Binding-site contacts:
Ligand atom O61 contacts residue GLY50 of chain 1.A at 3.5 Å (h-bond).
Ligand atom F70 contacts residue GLY29 of chain 1.A at 3.2 Å.
Ligand atom C25 contacts residue THR247 of chain 1.A at 3.2 Å.
Ligand atom O32 contacts residue TYR87 of chain 1.A at 3.3 Å.
Ligand atom F70 contacts residue GLN28 of chain 1.A at 2.8 Å.
Ligand atom C39 contacts residue GLY50 of chain 1.A at 3.4 Å.
Ligand atom C23 contacts residue ASP244 of chain 1.A at 3.3 Å.
Ligand atom C35 contacts residue GLY50 of chain 1.A at 3.4 Å.
Ligand atom C67 contacts residue GLY29 of chain 1.A at 3.5 Å.
Ligand atom C16 contacts residue ASP48 of chain 1.A at 3.4 Å.
Ligand atom C5 contacts residue GLY246 of chain 1.A at 3.5 Å.
Ligand atom F69 contacts residue GLY246 of chain 1.A at 3.3 Å.
Ligand atom C67 contacts residue GLN28 of chain 1.A at 3.6 Å.
Ligand atom N33 contacts residue GLY50 of chain 1.A at 3.0 Å (h-bond).
Ligand atom F68 contacts residue THR248 of chain 1.A at 3.5 Å.
Ligand atom C29 contacts residue GLY246 of chain 1.A at 3.6 Å.
Ligand atom F69 contacts residue LEU46 of chain 1.A at 3.3 Å.
Ligand atom C53 contacts residue PRO86 of chain 1.A at 3.6 Å (hydrophobic).
Ligand atom F63 contacts residue GLY90 of chain 1.A at 3.7 Å.
Ligand atom C57 contacts residue TYR87 of chain 1.A at 3.7 Å (hydrophobic).
Ligand atom F4 contacts residue THR248 of chain 1.A at 3.3 Å.
Ligand atom C25 contacts residue ASP244 of chain 1.A at 3.2 Å.
Ligand atom N64 contacts residue ILE126 of chain 1.A at 3.7 Å.
Ligand atom O61 contacts residue SER51 of chain 1.A at 3.5 Å.
Ligand atom O61 contacts residue TYR87 of chain 1.A at 3.5 Å.
Ligand atom F63 contacts residue PHE124 of chain 1.A at 3.1 Å.
Ligand atom N64 contacts residue PHE124 of chain 1.A at 2.8 Å (h-bond).
Ligand atom C14 contacts residue GLY246 of chain 1.A at 3.5 Å.
Ligand atom C21 contacts residue ASP48 of chain 1.A at 3.5 Å.
Ligand atom C35 contacts residue ASP244 of chain 1.A at 3.5 Å.
Ligand atom C42 contacts residue PRO86 of chain 1.A at 3.5 Å (hydrophobic).
Ligand atom N33 contacts residue ASP244 of chain 1.A at 2.7 Å (salt-bridge).
Ligand atom C46 contacts residue THR88 of chain 1.A at 3.4 Å.
Ligand atom C57 contacts residue VAL85 of chain 1.A at 3.6 Å (hydrophobic).
Ligand atom F4 contacts residue GLY27 of chain 1.A at 3.5 Å.
Ligand atom O61 contacts residue ASP48 of chain 1.A at 2.6 Å (salt-bridge).
Ligand atom F69 contacts residue GLY29 of chain 1.A at 3.4 Å.
Ligand atom O32 contacts residue THR88 of chain 1.A at 2.8 Å (h-bond).
Ligand atom F68 contacts residue GLY29 of chain 1.A at 3.0 Å.
Ligand atom F68 contacts residue GLN28 of chain 1.A at 3.4 Å.

The small molecule below binds the protein below.
Small molecule (SMILES): CC(C)(C)c1cccc(CN[C@H]2C[S@](=O)C[C@@H](Cc3cc(F)c(N)c(OC(C(F)(F)F)C(F)(F)F)c3)[C@@H]2O)c1

Sequence of chain 1.A:
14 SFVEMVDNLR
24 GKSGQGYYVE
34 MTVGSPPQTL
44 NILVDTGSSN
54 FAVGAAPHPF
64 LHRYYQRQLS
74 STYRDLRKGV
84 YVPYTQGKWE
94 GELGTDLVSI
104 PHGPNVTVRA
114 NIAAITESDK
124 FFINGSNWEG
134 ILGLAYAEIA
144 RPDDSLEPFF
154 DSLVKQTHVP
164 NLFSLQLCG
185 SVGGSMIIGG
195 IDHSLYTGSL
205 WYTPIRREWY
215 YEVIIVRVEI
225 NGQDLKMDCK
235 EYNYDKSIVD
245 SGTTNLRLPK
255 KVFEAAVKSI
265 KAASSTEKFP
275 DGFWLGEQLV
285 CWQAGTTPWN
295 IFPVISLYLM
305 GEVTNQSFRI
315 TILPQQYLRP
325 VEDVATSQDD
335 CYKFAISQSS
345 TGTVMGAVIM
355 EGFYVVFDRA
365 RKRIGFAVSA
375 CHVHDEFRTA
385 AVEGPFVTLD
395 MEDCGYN